Sequence of chain 1.A:
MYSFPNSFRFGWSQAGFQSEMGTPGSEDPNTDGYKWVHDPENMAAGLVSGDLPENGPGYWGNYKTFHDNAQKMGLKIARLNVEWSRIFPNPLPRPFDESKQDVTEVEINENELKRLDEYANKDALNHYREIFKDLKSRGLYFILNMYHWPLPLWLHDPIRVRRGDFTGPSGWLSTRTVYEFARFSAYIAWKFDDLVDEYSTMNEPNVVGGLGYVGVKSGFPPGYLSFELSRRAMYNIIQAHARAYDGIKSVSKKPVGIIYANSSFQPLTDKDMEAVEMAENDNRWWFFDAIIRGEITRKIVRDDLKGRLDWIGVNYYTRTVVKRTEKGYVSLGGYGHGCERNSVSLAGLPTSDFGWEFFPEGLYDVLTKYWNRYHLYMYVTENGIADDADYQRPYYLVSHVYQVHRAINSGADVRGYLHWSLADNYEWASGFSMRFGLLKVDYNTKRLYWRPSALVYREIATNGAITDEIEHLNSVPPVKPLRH

This protein binds this small molecule.
Small molecule (SMILES): c1ccc2[nH]ccc2c1

Binding-site contacts:
Ligand atom C7 contacts residue GLY221 of chain 1.A at 4.1 Å.
Ligand atom C9 contacts residue TRP433 of chain 1.A at 3.6 Å (hydrophobic).
Ligand atom C2 contacts residue TRP151 of chain 1.A at 3.5 Å (hydrophobic).
Ligand atom N1 contacts residue PHE222 of chain 1.A at 3.4 Å.
Ligand atom C4 contacts residue PRO223 of chain 1.A at 4.2 Å (hydrophobic).
Ligand atom C7 contacts residue TRP433 of chain 1.A at 3.6 Å (hydrophobic).
Ligand atom N1 contacts residue PRO223 of chain 1.A at 3.5 Å.
Ligand atom C3 contacts residue GLY33 of chain 1.A at 3.4 Å.
Ligand atom C2 contacts residue PRO223 of chain 1.A at 3.7 Å (hydrophobic).
Ligand atom N1 contacts residue TRP151 of chain 1.A at 3.7 Å.
Ligand atom C2 contacts residue PRO152 of chain 1.A at 3.8 Å (hydrophobic).
Ligand atom C6 contacts residue GLY221 of chain 1.A at 3.6 Å.
Ligand atom C6 contacts residue PRO223 of chain 1.A at 4.0 Å (hydrophobic).
Ligand atom C5 contacts residue VAL37 of chain 1.A at 3.5 Å (hydrophobic).
Ligand atom C6 contacts residue TRP433 of chain 1.A at 3.5 Å (hydrophobic).
Ligand atom C4 contacts residue TRP36 of chain 1.A at 4.3 Å (hydrophobic).
Ligand atom C9 contacts residue GLY33 of chain 1.A at 3.9 Å.
Ligand atom C5 contacts residue TRP433 of chain 1.A at 3.9 Å (hydrophobic).
Ligand atom C7 contacts residue PRO223 of chain 1.A at 3.4 Å (hydrophobic).
Ligand atom C2 contacts residue TRP433 of chain 1.A at 4.0 Å (hydrophobic).
Ligand atom C4 contacts residue TRP433 of chain 1.A at 3.7 Å (hydrophobic).
Ligand atom C8 contacts residue TRP433 of chain 1.A at 3.5 Å (hydrophobic).
Ligand atom C2 contacts residue PHE222 of chain 1.A at 4.2 Å (hydrophobic).
Ligand atom N1 contacts residue TRP433 of chain 1.A at 4.0 Å.
Ligand atom C8 contacts residue PRO223 of chain 1.A at 3.2 Å (hydrophobic).
Ligand atom C4 contacts residue VAL37 of chain 1.A at 3.8 Å (hydrophobic).
Ligand atom C5 contacts residue PRO223 of chain 1.A at 4.3 Å (hydrophobic).
Ligand atom C3 contacts residue PRO223 of chain 1.A at 3.8 Å (hydrophobic).
Ligand atom C6 contacts residue PHE222 of chain 1.A at 4.4 Å (hydrophobic).
Ligand atom C8 contacts residue PHE222 of chain 1.A at 4.2 Å (hydrophobic).
Ligand atom C3 contacts residue PRO152 of chain 1.A at 4.0 Å (hydrophobic).
Ligand atom C6 contacts residue ALA434 of chain 1.A at 3.9 Å (hydrophobic).
Ligand atom C4 contacts residue PHE17 of chain 1.A at 4.0 Å (hydrophobic).
Ligand atom C5 contacts residue ALA434 of chain 1.A at 4.2 Å (hydrophobic).
Ligand atom C5 contacts residue GLY221 of chain 1.A at 4.2 Å.
Ligand atom C4 contacts residue GLY33 of chain 1.A at 3.9 Å.
Ligand atom C9 contacts residue PRO223 of chain 1.A at 3.7 Å (hydrophobic).
Ligand atom C7 contacts residue PHE222 of chain 1.A at 3.7 Å (hydrophobic).
Ligand atom C3 contacts residue TRP433 of chain 1.A at 3.9 Å (hydrophobic).
Ligand atom C5 contacts residue TRP36 of chain 1.A at 4.0 Å (hydrophobic).